Sequence of chain 1.A:
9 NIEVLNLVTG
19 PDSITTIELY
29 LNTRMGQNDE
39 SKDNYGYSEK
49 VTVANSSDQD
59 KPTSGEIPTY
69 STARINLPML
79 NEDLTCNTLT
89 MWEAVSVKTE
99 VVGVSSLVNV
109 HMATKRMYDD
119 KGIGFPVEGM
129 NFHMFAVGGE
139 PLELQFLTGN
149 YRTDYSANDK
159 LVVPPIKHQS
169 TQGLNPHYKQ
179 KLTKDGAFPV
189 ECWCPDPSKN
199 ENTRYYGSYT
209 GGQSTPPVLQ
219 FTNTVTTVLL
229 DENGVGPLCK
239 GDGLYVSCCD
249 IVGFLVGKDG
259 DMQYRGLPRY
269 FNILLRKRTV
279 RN

Sequence of chain 1.B:
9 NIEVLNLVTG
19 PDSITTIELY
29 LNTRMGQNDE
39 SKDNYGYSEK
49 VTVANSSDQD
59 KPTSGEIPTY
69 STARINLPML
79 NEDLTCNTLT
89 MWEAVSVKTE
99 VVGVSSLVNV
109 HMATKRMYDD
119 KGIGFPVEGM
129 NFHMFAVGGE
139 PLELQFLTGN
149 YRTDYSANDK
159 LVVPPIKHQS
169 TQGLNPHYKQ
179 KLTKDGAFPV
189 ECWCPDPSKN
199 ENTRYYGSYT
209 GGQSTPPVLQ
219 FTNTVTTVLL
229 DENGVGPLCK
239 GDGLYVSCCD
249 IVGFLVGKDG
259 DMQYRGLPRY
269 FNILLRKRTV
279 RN

Binding-site contacts:
Ligand atom C10 contacts residue PRO60 of chain 1.B at 4.3 Å (hydrophobic).
Ligand atom C11 contacts residue VAL51 of chain 1.B at 4.0 Å (hydrophobic).
Ligand atom C11 contacts residue ASP58 of chain 1.B at 3.8 Å.
Ligand atom C7 contacts residue THR50 of chain 1.B at 3.9 Å.
Ligand atom O10 contacts residue GLN57 of chain 1.B at 3.2 Å (h-bond).
Ligand atom O9 contacts residue ARG114 of chain 1.A at 2.9 Å (salt-bridge).
Ligand atom O8 contacts residue THR50 of chain 1.B at 3.9 Å.
Ligand atom O10 contacts residue LYS59 of chain 1.B at 3.0 Å (salt-bridge).
Ligand atom C5 contacts residue THR50 of chain 1.B at 3.8 Å.
Ligand atom O9 contacts residue VAL51 of chain 1.B at 3.1 Å (h-bond).
Ligand atom C11 contacts residue LYS59 of chain 1.B at 3.6 Å.
Ligand atom N5 contacts residue LYS59 of chain 1.B at 3.4 Å (salt-bridge).
Ligand atom C7 contacts residue VAL51 of chain 1.B at 3.1 Å (hydrophobic).
Ligand atom C11 contacts residue HIS109 of chain 1.A at 3.7 Å.
Ligand atom C9 contacts residue ARG114 of chain 1.A at 3.3 Å.
Ligand atom O4 contacts residue LYS59 of chain 1.B at 2.5 Å (salt-bridge).
Ligand atom N5 contacts residue THR50 of chain 1.B at 2.9 Å (h-bond).
Ligand atom C8 contacts residue THR50 of chain 1.B at 4.3 Å.
Ligand atom O9 contacts residue THR50 of chain 1.B at 3.5 Å.
Ligand atom O10 contacts residue ALA52 of chain 1.B at 3.7 Å.
Ligand atom C10 contacts residue THR50 of chain 1.B at 3.6 Å.
Ligand atom C4 contacts residue THR61 of chain 1.B at 4.1 Å.
Ligand atom O7 contacts residue ASN53 of chain 1.B at 3.7 Å.
Ligand atom C11 contacts residue THR50 of chain 1.B at 3.5 Å.
Ligand atom C1 contacts residue THR61 of chain 1.B at 4.2 Å.
Ligand atom C10 contacts residue LYS59 of chain 1.B at 3.2 Å.
Ligand atom C11 contacts residue PRO60 of chain 1.B at 3.9 Å (hydrophobic).
Ligand atom C6 contacts residue THR50 of chain 1.B at 3.9 Å.
Ligand atom O10 contacts residue ASP58 of chain 1.B at 3.9 Å.
Ligand atom C10 contacts residue VAL51 of chain 1.B at 4.1 Å (hydrophobic).
Ligand atom O1A contacts residue THR61 of chain 1.B at 3.5 Å.
Ligand atom O7 contacts residue ALA52 of chain 1.B at 4.2 Å.
Ligand atom C11 contacts residue ALA52 of chain 1.B at 3.6 Å (hydrophobic).
Ligand atom O1B contacts residue THR50 of chain 1.B at 4.3 Å.
Ligand atom C4 contacts residue LYS59 of chain 1.B at 3.5 Å.
Ligand atom O7 contacts residue VAL51 of chain 1.B at 2.8 Å (h-bond).
Ligand atom C10 contacts residue ALA52 of chain 1.B at 3.9 Å (hydrophobic).
Ligand atom C5 contacts residue LYS59 of chain 1.B at 3.9 Å.
Ligand atom C9 contacts residue VAL51 of chain 1.B at 3.4 Å (hydrophobic).
Ligand atom C8 contacts residue VAL51 of chain 1.B at 3.8 Å (hydrophobic).

This protein binds this small molecule.
Small molecule (SMILES): CC(=O)N[C@H]1[C@H]([C@H](O)[C@H](O)CO)O[C@@](O)(C(=O)O)C[C@@H]1O